Binding-site contacts:
Ligand atom C2 contacts residue NAG1 of chain 43.N at 2.9 Å.
Ligand atom C2 contacts residue HIS2 of chain 43.B at 4.5 Å.
Ligand atom O2 contacts residue HIS2 of chain 43.B at 3.4 Å (h-bond).
Ligand atom C5 contacts residue NAG1 of chain 43.N at 3.8 Å.
Ligand atom O2 contacts residue BMA1 of chain 43.P at 3.0 Å (h-bond).
Ligand atom O4 contacts residue BMA1 of chain 43.P at 4.0 Å.
Ligand atom C3 contacts residue NAG1 of chain 43.N at 4.1 Å.
Ligand atom O6 contacts residue NAG1 of chain 43.N at 4.5 Å.
Ligand atom O3 contacts residue BMA1 of chain 43.P at 1.1 Å.
Ligand atom C4 contacts residue BMA1 of chain 43.P at 3.6 Å.
Ligand atom C1 contacts residue NAG1 of chain 43.N at 1.7 Å.
Ligand atom C2 contacts residue BMA1 of chain 43.P at 3.2 Å.
Ligand atom O2 contacts residue NAG1 of chain 43.N at 3.4 Å (h-bond).
Ligand atom O5 contacts residue NAG1 of chain 43.N at 2.5 Å (h-bond).
Ligand atom C3 contacts residue BMA1 of chain 43.P at 2.5 Å.

Sequence of chain 43.B:
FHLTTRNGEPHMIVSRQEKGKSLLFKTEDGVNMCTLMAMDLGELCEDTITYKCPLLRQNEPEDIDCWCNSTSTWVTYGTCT

A small-molecule ligand and the protein it binds are described below.
Small molecule (SMILES): OC[C@H]1O[C@@H](O)[C@@H](O)[C@@H](O)[C@@H]1O